Sequence of chain 3.A:
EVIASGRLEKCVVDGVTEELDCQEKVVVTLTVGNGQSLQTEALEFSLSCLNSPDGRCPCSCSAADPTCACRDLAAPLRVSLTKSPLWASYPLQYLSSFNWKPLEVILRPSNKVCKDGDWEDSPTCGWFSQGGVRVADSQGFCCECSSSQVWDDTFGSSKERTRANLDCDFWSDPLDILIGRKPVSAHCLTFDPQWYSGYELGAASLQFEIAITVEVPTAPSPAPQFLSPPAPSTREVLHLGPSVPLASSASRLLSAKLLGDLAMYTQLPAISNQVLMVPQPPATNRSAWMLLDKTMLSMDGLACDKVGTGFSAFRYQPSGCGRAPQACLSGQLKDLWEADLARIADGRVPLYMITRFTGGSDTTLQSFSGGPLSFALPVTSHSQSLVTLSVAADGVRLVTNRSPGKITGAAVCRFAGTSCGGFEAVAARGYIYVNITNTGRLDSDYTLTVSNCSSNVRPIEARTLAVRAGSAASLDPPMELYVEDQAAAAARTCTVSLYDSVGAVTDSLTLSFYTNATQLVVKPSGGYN

A small-molecule ligand and the protein it binds are described below.
Small molecule (SMILES): CC(=O)N[C@@H]1[C@@H](O)[C@H](O)[C@@H](CO)O[C@H]1O

Binding-site contacts:
Ligand atom C1 contacts residue SER329 of chain 3.A at 3.4 Å.
Ligand atom C1 contacts residue ASN327 of chain 3.A at 1.4 Å.
Ligand atom O5 contacts residue SER329 of chain 3.A at 3.8 Å.
Ligand atom C2 contacts residue ASN327 of chain 3.A at 2.4 Å.
Ligand atom C7 contacts residue ASN327 of chain 3.A at 3.4 Å.
Ligand atom O7 contacts residue ASN327 of chain 3.A at 3.4 Å (h-bond).
Ligand atom O5 contacts residue ASN327 of chain 3.A at 2.3 Å (h-bond).
Ligand atom C5 contacts residue SER329 of chain 3.A at 4.3 Å.
Ligand atom C5 contacts residue ASN327 of chain 3.A at 3.7 Å.
Ligand atom O7 contacts residue SER329 of chain 3.A at 4.0 Å.
Ligand atom C8 contacts residue ASN327 of chain 3.A at 4.1 Å.
Ligand atom C4 contacts residue ASN327 of chain 3.A at 4.2 Å.
Ligand atom N2 contacts residue ASN327 of chain 3.A at 3.0 Å (h-bond).
Ligand atom C3 contacts residue ASN327 of chain 3.A at 3.8 Å.